Sequence of chain 1.A:
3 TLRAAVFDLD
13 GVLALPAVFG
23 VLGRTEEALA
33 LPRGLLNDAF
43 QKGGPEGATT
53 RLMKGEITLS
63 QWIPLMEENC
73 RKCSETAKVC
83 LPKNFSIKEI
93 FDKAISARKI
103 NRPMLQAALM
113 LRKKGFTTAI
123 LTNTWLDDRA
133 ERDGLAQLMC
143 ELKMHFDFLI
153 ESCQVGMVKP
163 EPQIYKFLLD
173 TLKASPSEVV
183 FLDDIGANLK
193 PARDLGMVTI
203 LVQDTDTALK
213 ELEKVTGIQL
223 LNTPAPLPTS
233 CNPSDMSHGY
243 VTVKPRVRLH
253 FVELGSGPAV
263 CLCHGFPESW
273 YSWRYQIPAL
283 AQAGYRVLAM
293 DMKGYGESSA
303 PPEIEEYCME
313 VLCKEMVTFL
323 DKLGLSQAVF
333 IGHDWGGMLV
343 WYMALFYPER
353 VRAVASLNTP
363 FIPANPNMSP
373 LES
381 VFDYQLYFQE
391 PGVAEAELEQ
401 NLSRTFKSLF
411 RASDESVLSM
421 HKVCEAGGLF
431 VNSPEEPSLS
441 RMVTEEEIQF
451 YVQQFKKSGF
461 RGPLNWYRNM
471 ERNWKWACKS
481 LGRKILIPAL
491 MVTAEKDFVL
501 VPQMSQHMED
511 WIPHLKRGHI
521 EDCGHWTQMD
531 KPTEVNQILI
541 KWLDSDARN

The small molecule below binds the protein below.
Small molecule (SMILES): O=S(=O)(NC1CCCC1)c1ccnc2nc(-c3ccc(C(F)(F)F)cc3)[nH]c12

Binding-site contacts:
Ligand atom C5 contacts residue PHE268 of chain 1.A at 3.6 Å (hydrophobic).
Ligand atom C5 contacts residue TYR467 of chain 1.A at 3.2 Å (hydrophobic).
Ligand atom O18 contacts residue GLN385 of chain 1.A at 3.7 Å.
Ligand atom C6 contacts residue TYR467 of chain 1.A at 3.0 Å (hydrophobic).
Ligand atom F26 contacts residue SO41 of chain 1.C at 2.7 Å.
Ligand atom N8 contacts residue TRP337 of chain 1.A at 3.7 Å.
Ligand atom C14 contacts residue MET340 of chain 1.A at 3.6 Å (hydrophobic).
Ligand atom C4 contacts residue TYR467 of chain 1.A at 3.7 Å (hydrophobic).
Ligand atom C22 contacts residue MET504 of chain 1.A at 3.5 Å (hydrophobic).
Ligand atom C20 contacts residue TYR384 of chain 1.A at 3.6 Å (hydrophobic).
Ligand atom O17 contacts residue GLN385 of chain 1.A at 3.2 Å.
Ligand atom N15 contacts residue ASP336 of chain 1.A at 3.7 Å.
Ligand atom C9 contacts residue TRP337 of chain 1.A at 3.5 Å (hydrophobic).
Ligand atom C12 contacts residue TRP337 of chain 1.A at 3.5 Å (hydrophobic).
Ligand atom C23 contacts residue VAL499 of chain 1.A at 3.1 Å (hydrophobic).
Ligand atom O17 contacts residue MET470 of chain 1.A at 3.7 Å.
Ligand atom N19 contacts residue TYR384 of chain 1.A at 3.0 Å (h-bond).
Ligand atom C6 contacts residue ASP336 of chain 1.A at 3.7 Å.
Ligand atom C9 contacts residue ASP336 of chain 1.A at 3.4 Å.
Ligand atom C4 contacts residue PHE268 of chain 1.A at 3.1 Å (hydrophobic).
Ligand atom C24 contacts residue VAL499 of chain 1.A at 3.4 Å (hydrophobic).
Ligand atom C13 contacts residue TRP337 of chain 1.A at 3.7 Å (hydrophobic).
Ligand atom N11 contacts residue TYR384 of chain 1.A at 3.2 Å (h-bond).
Ligand atom F27 contacts residue PHE268 of chain 1.A at 3.6 Å.
Ligand atom C25 contacts residue SO41 of chain 1.C at 3.7 Å.
Ligand atom C5 contacts residue ASP336 of chain 1.A at 3.2 Å.
Ligand atom C13 contacts residue MET340 of chain 1.A at 3.6 Å (hydrophobic).
Ligand atom C24 contacts residue TYR384 of chain 1.A at 3.2 Å (hydrophobic).
Ligand atom C7 contacts residue TYR467 of chain 1.A at 3.3 Å (hydrophobic).
Ligand atom C7 contacts residue ASP336 of chain 1.A at 3.4 Å.
Ligand atom N8 contacts residue ASP336 of chain 1.A at 2.6 Å (salt-bridge).
Ligand atom C23 contacts residue MET504 of chain 1.A at 3.4 Å (hydrophobic).
Ligand atom F26 contacts residue LEU409 of chain 1.A at 3.7 Å.
Ligand atom N11 contacts residue TYR467 of chain 1.A at 3.5 Å (h-bond).
Ligand atom O17 contacts residue TYR467 of chain 1.A at 3.3 Å.
Ligand atom C1 contacts residue TYR384 of chain 1.A at 3.2 Å (hydrophobic).
Ligand atom C1 contacts residue TYR467 of chain 1.A at 3.3 Å (hydrophobic).
Ligand atom F26 contacts residue MET420 of chain 1.A at 3.4 Å.
Ligand atom N19 contacts residue GLN385 of chain 1.A at 3.7 Å.
Ligand atom C10 contacts residue TRP337 of chain 1.A at 3.5 Å (hydrophobic).